The small molecule below binds the protein below.
Small molecule (SMILES): COC(=O)N1CCC(Oc2cccc([C@@H](CC#N)Nc3nc4n(n3)C(=O)CC(C)=N4)c2)CC1

Sequence of chain 3.A:
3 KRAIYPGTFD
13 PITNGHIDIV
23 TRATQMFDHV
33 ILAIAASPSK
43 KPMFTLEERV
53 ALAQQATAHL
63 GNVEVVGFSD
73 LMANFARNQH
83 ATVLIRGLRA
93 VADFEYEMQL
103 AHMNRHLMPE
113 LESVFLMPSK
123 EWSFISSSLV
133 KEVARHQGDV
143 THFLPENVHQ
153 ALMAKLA

Sequence of chain 2.A:
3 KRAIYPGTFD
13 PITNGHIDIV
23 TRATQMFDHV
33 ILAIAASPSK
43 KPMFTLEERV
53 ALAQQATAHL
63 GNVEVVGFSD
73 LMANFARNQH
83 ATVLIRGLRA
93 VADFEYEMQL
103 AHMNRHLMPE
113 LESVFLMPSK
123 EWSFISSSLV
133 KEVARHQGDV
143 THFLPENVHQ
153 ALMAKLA

Binding-site contacts:
Ligand atom O contacts residue ARG88 of chain 3.A at 3.7 Å.
Ligand atom C5 contacts residue ARG88 of chain 3.A at 3.5 Å.
Ligand atom C contacts residue ASN106 of chain 3.A at 3.6 Å.
Ligand atom C contacts residue LEU86 of chain 3.A at 3.5 Å (hydrophobic).
Ligand atom C contacts residue ARG88 of chain 3.A at 3.8 Å.
Ligand atom O1 contacts residue ASN106 of chain 3.A at 3.0 Å (h-bond).
Ligand atom N1 contacts residue SER39 of chain 3.A at 2.9 Å (h-bond).
Ligand atom C14 contacts residue ASP72 of chain 3.A at 3.2 Å.
Ligand atom N2 contacts residue ASP72 of chain 3.A at 3.0 Å (salt-bridge).
Ligand atom C14 contacts residue PHE70 of chain 3.A at 3.7 Å (hydrophobic).
Ligand atom N6 contacts residue LEU73 of chain 3.A at 3.6 Å.
Ligand atom C14 contacts residue SER71 of chain 3.A at 3.4 Å.
Ligand atom C6 contacts residue ARG88 of chain 3.A at 3.8 Å.
Ligand atom C8 contacts residue THR10 of chain 3.A at 3.8 Å.
Ligand atom C20 contacts residue ASN106 of chain 3.A at 3.5 Å.
Ligand atom C15 contacts residue SER39 of chain 3.A at 3.9 Å.
Ligand atom C18 contacts residue LEU102 of chain 3.A at 3.6 Å (hydrophobic).
Ligand atom C12 contacts residue ALA37 of chain 3.A at 3.5 Å (hydrophobic).
Ligand atom C1 contacts residue MET74 of chain 3.A at 3.7 Å (hydrophobic).
Ligand atom O1 contacts residue MET74 of chain 3.A at 3.7 Å.
Ligand atom N2 contacts residue HIS138 of chain 2.A at 3.8 Å.
Ligand atom C9 contacts residue SER39 of chain 3.A at 3.6 Å.
Ligand atom N1 contacts residue SO41 of chain 3.D at 3.3 Å (h-bond).
Ligand atom O3 contacts residue GLU134 of chain 2.A at 3.4 Å.
Ligand atom O1 contacts residue LEU102 of chain 3.A at 3.7 Å.
Ligand atom C15 contacts residue HIS138 of chain 2.A at 3.8 Å.
Ligand atom N contacts residue MET74 of chain 3.A at 3.8 Å.
Ligand atom C11 contacts residue ALA37 of chain 3.A at 3.8 Å (hydrophobic).
Ligand atom C8 contacts residue ALA37 of chain 3.A at 3.6 Å (hydrophobic).
Ligand atom C13 contacts residue ASP72 of chain 3.A at 3.7 Å.
Ligand atom C2 contacts residue MET74 of chain 3.A at 3.8 Å (hydrophobic).
Ligand atom C7 contacts residue ALA37 of chain 3.A at 3.4 Å (hydrophobic).
Ligand atom N6 contacts residue MET74 of chain 3.A at 2.9 Å (h-bond).
Ligand atom N5 contacts residue LEU73 of chain 3.A at 3.7 Å.
Ligand atom C15 contacts residue SER71 of chain 3.A at 3.6 Å.
Ligand atom C15 contacts residue PHE70 of chain 3.A at 3.7 Å (hydrophobic).
Ligand atom C1 contacts residue LEU102 of chain 3.A at 3.7 Å (hydrophobic).
Ligand atom C13 contacts residue HIS138 of chain 2.A at 3.6 Å.
Ligand atom N1 contacts residue ALA38 of chain 3.A at 3.4 Å (h-bond).
Ligand atom C20 contacts residue MET105 of chain 3.A at 3.7 Å (hydrophobic).